Sequence of chain 1.A:
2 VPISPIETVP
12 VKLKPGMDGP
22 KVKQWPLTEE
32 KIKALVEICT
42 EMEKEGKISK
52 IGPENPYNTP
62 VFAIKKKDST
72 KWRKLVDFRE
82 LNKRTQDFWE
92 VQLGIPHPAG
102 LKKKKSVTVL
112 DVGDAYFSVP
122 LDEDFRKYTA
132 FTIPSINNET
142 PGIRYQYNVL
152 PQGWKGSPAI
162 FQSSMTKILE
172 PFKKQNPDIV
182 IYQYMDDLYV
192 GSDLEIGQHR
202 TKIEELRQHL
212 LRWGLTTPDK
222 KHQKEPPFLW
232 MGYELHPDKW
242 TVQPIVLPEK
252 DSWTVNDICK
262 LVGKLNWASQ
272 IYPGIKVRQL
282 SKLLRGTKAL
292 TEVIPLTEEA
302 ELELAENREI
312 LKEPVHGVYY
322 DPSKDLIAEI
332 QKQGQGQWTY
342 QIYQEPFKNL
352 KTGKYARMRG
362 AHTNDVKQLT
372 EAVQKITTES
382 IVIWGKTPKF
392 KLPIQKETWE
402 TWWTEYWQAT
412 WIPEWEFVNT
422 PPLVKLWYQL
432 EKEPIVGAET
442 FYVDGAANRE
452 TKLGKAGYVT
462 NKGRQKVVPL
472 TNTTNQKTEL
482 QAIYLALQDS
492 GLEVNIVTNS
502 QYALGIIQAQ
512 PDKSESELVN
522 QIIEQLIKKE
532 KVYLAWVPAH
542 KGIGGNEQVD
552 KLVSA

A protein and the small-molecule ligand that binds it are described below.
Small molecule (SMILES): Cc1ccnc2c1NC(=O)c1cccnc1N2C1CC1

Binding-site contacts:
Ligand atom C5 contacts residue TYR183 of chain 1.A at 3.3 Å (hydrophobic).
Ligand atom C15 contacts residue VAL108 of chain 1.A at 4.0 Å (hydrophobic).
Ligand atom N3 contacts residue TYR183 of chain 1.A at 3.7 Å.
Ligand atom C6 contacts residue LEU236 of chain 1.A at 4.0 Å (hydrophobic).
Ligand atom C11 contacts residue TYR320 of chain 1.A at 4.2 Å (hydrophobic).
Ligand atom N8 contacts residue VAL108 of chain 1.A at 4.2 Å.
Ligand atom N14 contacts residue LYS105 of chain 1.A at 4.2 Å.
Ligand atom CD contacts residue LEU236 of chain 1.A at 3.6 Å (hydrophobic).
Ligand atom C12 contacts residue VAL108 of chain 1.A at 3.8 Å (hydrophobic).
Ligand atom CA contacts residue VAL181 of chain 1.A at 4.0 Å (hydrophobic).
Ligand atom N3 contacts residue LEU102 of chain 1.A at 3.4 Å.
Ligand atom C13 contacts residue LYS105 of chain 1.A at 3.8 Å.
Ligand atom C4 contacts residue LEU102 of chain 1.A at 3.6 Å (hydrophobic).
Ligand atom CD contacts residue TRP231 of chain 1.A at 3.8 Å (hydrophobic).
Ligand atom C13 contacts residue LYS103 of chain 1.A at 3.5 Å.
Ligand atom C11 contacts residue PRO238 of chain 1.A at 4.2 Å (hydrophobic).
Ligand atom OE contacts residue PHE229 of chain 1.A at 3.7 Å.
Ligand atom OE contacts residue LEU236 of chain 1.A at 3.2 Å.
Ligand atom N8 contacts residue TYR190 of chain 1.A at 3.4 Å.
Ligand atom CC contacts residue TYR190 of chain 1.A at 3.5 Å (hydrophobic).
Ligand atom N14 contacts residue LYS103 of chain 1.A at 4.0 Å.
Ligand atom C13 contacts residue VAL108 of chain 1.A at 3.7 Å (hydrophobic).
Ligand atom CB contacts residue GLY192 of chain 1.A at 3.9 Å.
Ligand atom N8 contacts residue LEU236 of chain 1.A at 4.1 Å.
Ligand atom N14 contacts residue VAL108 of chain 1.A at 3.9 Å.
Ligand atom C9 contacts residue VAL108 of chain 1.A at 3.8 Å (hydrophobic).
Ligand atom CD contacts residue TYR190 of chain 1.A at 3.8 Å (hydrophobic).
Ligand atom C6 contacts residue TYR183 of chain 1.A at 4.1 Å (hydrophobic).
Ligand atom CC contacts residue TYR183 of chain 1.A at 3.9 Å (hydrophobic).
Ligand atom C7 contacts residue TYR190 of chain 1.A at 4.0 Å (hydrophobic).
Ligand atom C12 contacts residue PRO238 of chain 1.A at 3.6 Å (hydrophobic).
Ligand atom CB contacts residue VAL181 of chain 1.A at 3.4 Å (hydrophobic).
Ligand atom C4 contacts residue TYR183 of chain 1.A at 3.4 Å (hydrophobic).
Ligand atom CC contacts residue VAL181 of chain 1.A at 3.4 Å (hydrophobic).
Ligand atom C9 contacts residue LEU236 of chain 1.A at 3.8 Å (hydrophobic).
Ligand atom C2 contacts residue LEU102 of chain 1.A at 4.2 Å (hydrophobic).
Ligand atom C11 contacts residue VAL108 of chain 1.A at 3.9 Å (hydrophobic).
Ligand atom CC contacts residue ILE182 of chain 1.A at 4.0 Å (hydrophobic).
Ligand atom OE contacts residue VAL108 of chain 1.A at 4.1 Å.
Ligand atom C10 contacts residue VAL108 of chain 1.A at 3.8 Å (hydrophobic).